Sequence of chain 1.A:
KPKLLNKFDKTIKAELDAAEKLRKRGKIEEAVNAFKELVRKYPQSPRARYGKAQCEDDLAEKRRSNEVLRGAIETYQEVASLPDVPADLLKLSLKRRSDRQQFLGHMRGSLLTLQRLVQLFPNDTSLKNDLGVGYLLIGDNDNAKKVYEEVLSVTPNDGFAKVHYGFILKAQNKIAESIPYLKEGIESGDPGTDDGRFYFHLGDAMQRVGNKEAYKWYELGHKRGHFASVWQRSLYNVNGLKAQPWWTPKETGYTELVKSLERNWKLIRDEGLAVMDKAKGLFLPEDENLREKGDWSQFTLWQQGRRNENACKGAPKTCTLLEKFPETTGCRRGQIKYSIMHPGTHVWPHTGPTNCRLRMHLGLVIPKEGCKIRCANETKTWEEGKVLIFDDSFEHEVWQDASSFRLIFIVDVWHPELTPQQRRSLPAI

Binding-site contacts:
Ligand atom O04 contacts residue ILE408 of chain 1.A at 3.8 Å.
Ligand atom O01 contacts residue HIS396 of chain 1.A at 3.2 Å (h-bond).
Ligand atom C06 contacts residue ARG406 of chain 1.A at 3.4 Å.
Ligand atom O04 contacts residue VAL398 of chain 1.A at 3.9 Å.
Ligand atom O05 contacts residue ILE408 of chain 1.A at 3.5 Å.
Ligand atom O03 contacts residue HIS361 of chain 1.A at 2.8 Å (h-bond).
Ligand atom O02 contacts residue HIS396 of chain 1.A at 3.2 Å (h-bond).
Ligand atom O05 contacts residue MET341 of chain 1.A at 3.8 Å.
Ligand atom C05 contacts residue HIS396 of chain 1.A at 3.8 Å.
Ligand atom O04 contacts residue MET341 of chain 1.A at 3.6 Å.
Ligand atom O05 contacts residue TRP296 of chain 1.A at 3.5 Å (h-bond).
Ligand atom C01 contacts residue MN1 of chain 1.B at 3.0 Å.
Ligand atom O02 contacts residue PHE390 of chain 1.A at 4.1 Å.
Ligand atom O01 contacts residue MN1 of chain 1.B at 2.2 Å.
Ligand atom C06 contacts residue TRP296 of chain 1.A at 4.0 Å (hydrophobic).
Ligand atom O02 contacts residue ARG359 of chain 1.A at 2.8 Å (salt-bridge).
Ligand atom O04 contacts residue TRP382 of chain 1.A at 3.9 Å.
Ligand atom C02 contacts residue VAL398 of chain 1.A at 3.7 Å (hydrophobic).
Ligand atom C05 contacts residue HIS361 of chain 1.A at 4.1 Å.
Ligand atom O05 contacts residue SER339 of chain 1.A at 2.5 Å (h-bond).
Ligand atom C03 contacts residue TRP296 of chain 1.A at 4.1 Å (hydrophobic).
Ligand atom C04 contacts residue MET341 of chain 1.A at 4.0 Å (hydrophobic).
Ligand atom O05 contacts residue ARG406 of chain 1.A at 2.6 Å (salt-bridge).
Ligand atom O01 contacts residue HIS350 of chain 1.A at 3.0 Å (h-bond).
Ligand atom O03 contacts residue PHE390 of chain 1.A at 3.8 Å.
Ligand atom O04 contacts residue ARG406 of chain 1.A at 2.8 Å (salt-bridge).
Ligand atom C04 contacts residue VAL398 of chain 1.A at 3.3 Å (hydrophobic).
Ligand atom O03 contacts residue ARG359 of chain 1.A at 3.5 Å.
Ligand atom O03 contacts residue ILE410 of chain 1.A at 3.7 Å.
Ligand atom C05 contacts residue MN1 of chain 1.B at 2.9 Å.
Ligand atom C06 contacts residue SER339 of chain 1.A at 3.7 Å.
Ligand atom C04 contacts residue TRP296 of chain 1.A at 3.9 Å (hydrophobic).
Ligand atom C03 contacts residue ILE410 of chain 1.A at 4.0 Å (hydrophobic).
Ligand atom C03 contacts residue SER339 of chain 1.A at 4.0 Å.
Ligand atom O02 contacts residue MN1 of chain 1.B at 2.2 Å.
Ligand atom C06 contacts residue MET341 of chain 1.A at 3.7 Å (hydrophobic).
Ligand atom C04 contacts residue VAL347 of chain 1.A at 3.7 Å (hydrophobic).
Ligand atom C01 contacts residue HIS396 of chain 1.A at 3.9 Å.
Ligand atom C05 contacts residue ARG359 of chain 1.A at 3.6 Å.
Ligand atom C06 contacts residue ILE408 of chain 1.A at 3.7 Å (hydrophobic).

This protein binds this small molecule.
Small molecule (SMILES): C[C@H](CC(=O)O)C(=O)C(=O)O